Sequence of chain 1.D:
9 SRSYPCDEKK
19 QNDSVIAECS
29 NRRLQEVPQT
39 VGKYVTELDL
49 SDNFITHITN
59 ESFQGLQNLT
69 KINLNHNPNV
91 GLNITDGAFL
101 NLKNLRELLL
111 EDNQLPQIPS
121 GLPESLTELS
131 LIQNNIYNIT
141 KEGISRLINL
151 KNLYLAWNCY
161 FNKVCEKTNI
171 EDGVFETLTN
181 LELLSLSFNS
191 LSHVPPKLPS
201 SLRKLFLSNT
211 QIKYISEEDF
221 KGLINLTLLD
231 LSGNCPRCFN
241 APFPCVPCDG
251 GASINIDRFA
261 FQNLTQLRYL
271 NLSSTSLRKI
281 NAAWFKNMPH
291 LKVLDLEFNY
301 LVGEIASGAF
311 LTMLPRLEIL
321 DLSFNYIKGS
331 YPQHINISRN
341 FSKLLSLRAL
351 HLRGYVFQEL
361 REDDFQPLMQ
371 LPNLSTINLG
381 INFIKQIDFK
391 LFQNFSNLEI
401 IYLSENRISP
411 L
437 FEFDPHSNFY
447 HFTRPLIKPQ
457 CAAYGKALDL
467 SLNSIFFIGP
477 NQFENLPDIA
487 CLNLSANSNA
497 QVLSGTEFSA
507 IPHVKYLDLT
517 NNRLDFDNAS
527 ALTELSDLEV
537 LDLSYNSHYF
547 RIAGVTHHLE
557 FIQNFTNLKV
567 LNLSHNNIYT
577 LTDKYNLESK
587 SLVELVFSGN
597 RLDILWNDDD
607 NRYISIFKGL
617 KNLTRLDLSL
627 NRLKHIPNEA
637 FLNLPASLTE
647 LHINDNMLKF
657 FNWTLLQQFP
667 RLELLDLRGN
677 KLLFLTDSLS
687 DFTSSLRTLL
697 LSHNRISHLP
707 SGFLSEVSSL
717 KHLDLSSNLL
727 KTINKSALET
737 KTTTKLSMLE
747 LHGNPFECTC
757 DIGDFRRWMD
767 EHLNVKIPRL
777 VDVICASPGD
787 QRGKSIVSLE

This small molecule binds to this protein.
Small molecule (SMILES): CC(=O)N[C@@H]1[C@@H](O)[C@H](O)[C@@H](CO)O[C@H]1O

Binding-site contacts:
Ligand atom C4 contacts residue ASN524 of chain 1.D at 4.1 Å.
Ligand atom O5 contacts residue ASN524 of chain 1.D at 2.4 Å (h-bond).
Ligand atom C8 contacts residue ASN524 of chain 1.D at 3.5 Å.
Ligand atom C5 contacts residue ASN524 of chain 1.D at 3.6 Å.
Ligand atom N2 contacts residue ASN524 of chain 1.D at 2.8 Å (h-bond).
Ligand atom C3 contacts residue ASN524 of chain 1.D at 3.7 Å.
Ligand atom C7 contacts residue ASN524 of chain 1.D at 3.2 Å.
Ligand atom C2 contacts residue ASN524 of chain 1.D at 2.3 Å.
Ligand atom O7 contacts residue ALA525 of chain 1.D at 3.6 Å.
Ligand atom C1 contacts residue SER500 of chain 1.D at 4.0 Å.
Ligand atom O6 contacts residue SER500 of chain 1.D at 4.0 Å.
Ligand atom O5 contacts residue SER500 of chain 1.D at 3.2 Å.
Ligand atom C6 contacts residue SER500 of chain 1.D at 3.5 Å.
Ligand atom O7 contacts residue ASN524 of chain 1.D at 3.9 Å.
Ligand atom C7 contacts residue ALA525 of chain 1.D at 4.3 Å (hydrophobic).
Ligand atom C5 contacts residue SER500 of chain 1.D at 3.7 Å.
Ligand atom C1 contacts residue ASN524 of chain 1.D at 1.4 Å.